Binding-site contacts:
Ligand atom CA contacts residue TYR156 of chain 3.A at 3.9 Å (hydrophobic).
Ligand atom OXT contacts residue TYR156 of chain 3.A at 4.3 Å.
Ligand atom N contacts residue TYR156 of chain 3.A at 3.1 Å (h-bond).
Ligand atom CA contacts residue ALA160 of chain 3.A at 3.6 Å (hydrophobic).
Ligand atom CB contacts residue ALA160 of chain 3.A at 4.2 Å (hydrophobic).
Ligand atom NZ contacts residue PHE18 of chain 5.A at 3.8 Å.
Ligand atom CB contacts residue ASN159 of chain 3.A at 3.6 Å.
Ligand atom CE contacts residue PHE18 of chain 5.A at 3.5 Å (hydrophobic).
Ligand atom O contacts residue ILE112 of chain 3.A at 4.1 Å.
Ligand atom O contacts residue TYR156 of chain 3.A at 3.5 Å (h-bond).
Ligand atom N contacts residue ALA160 of chain 3.A at 3.9 Å.
Ligand atom NZ contacts residue ALA48 of chain 5.B at 4.2 Å.
Ligand atom C contacts residue TYR156 of chain 3.A at 4.0 Å (hydrophobic).
Ligand atom CD contacts residue PHE18 of chain 5.A at 3.8 Å (hydrophobic).
Ligand atom CD contacts residue ALA48 of chain 5.B at 4.2 Å (hydrophobic).
Ligand atom N contacts residue ASN159 of chain 3.A at 3.6 Å.
Ligand atom CD contacts residue ASN159 of chain 3.A at 3.8 Å.
Ligand atom O contacts residue ALA160 of chain 3.A at 4.0 Å.
Ligand atom C contacts residue ALA160 of chain 3.A at 4.4 Å (hydrophobic).
Ligand atom CG contacts residue ASN159 of chain 3.A at 3.6 Å.
Ligand atom CA contacts residue ASN159 of chain 3.A at 3.9 Å.
Ligand atom NZ contacts residue SER49 of chain 5.B at 3.8 Å.

Sequence of chain 5.A:
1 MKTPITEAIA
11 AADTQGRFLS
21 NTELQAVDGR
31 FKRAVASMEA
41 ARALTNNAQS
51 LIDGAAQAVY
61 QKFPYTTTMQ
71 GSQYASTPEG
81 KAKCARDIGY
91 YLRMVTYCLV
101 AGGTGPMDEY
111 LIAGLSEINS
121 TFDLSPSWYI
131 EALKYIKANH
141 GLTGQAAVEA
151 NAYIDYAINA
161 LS

Sequence of chain 5.B:
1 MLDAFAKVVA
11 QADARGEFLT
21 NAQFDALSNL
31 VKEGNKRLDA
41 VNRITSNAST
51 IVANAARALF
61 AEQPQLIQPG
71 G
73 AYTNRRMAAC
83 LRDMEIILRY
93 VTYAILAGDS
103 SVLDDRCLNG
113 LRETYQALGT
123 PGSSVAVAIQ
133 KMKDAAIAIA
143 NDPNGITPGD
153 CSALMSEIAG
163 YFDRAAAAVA

Sequence of chain 3.A:
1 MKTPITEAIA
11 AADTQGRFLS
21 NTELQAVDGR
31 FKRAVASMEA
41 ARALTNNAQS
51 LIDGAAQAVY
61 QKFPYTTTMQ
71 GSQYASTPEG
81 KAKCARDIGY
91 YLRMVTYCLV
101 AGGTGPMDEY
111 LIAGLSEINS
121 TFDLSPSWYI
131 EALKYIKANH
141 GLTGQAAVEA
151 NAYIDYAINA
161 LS

This protein binds this small molecule.
Small molecule (SMILES): N[C@@H](CCCC[NH3+])C(=O)O